Sequence of chain 1.A:
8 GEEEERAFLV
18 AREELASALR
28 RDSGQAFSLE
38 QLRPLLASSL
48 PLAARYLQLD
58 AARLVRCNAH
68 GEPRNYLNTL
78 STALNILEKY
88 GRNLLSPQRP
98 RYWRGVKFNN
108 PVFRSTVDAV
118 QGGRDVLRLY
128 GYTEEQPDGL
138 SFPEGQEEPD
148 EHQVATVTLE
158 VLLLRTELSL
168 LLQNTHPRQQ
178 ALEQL

Binding-site contacts:
Ligand atom CD1 contacts residue ILE83 of chain 1.A at 3.6 Å (hydrophobic).
Ligand atom CD2 contacts residue VAL109 of chain 1.A at 3.7 Å (hydrophobic).
Ligand atom CE contacts residue ASN90 of chain 1.A at 3.6 Å.
Ligand atom CB contacts residue WHL1 of chain 1.F at 3.0 Å.
Ligand atom O contacts residue PRO97 of chain 1.A at 3.6 Å.
Ligand atom O contacts residue ASN107 of chain 1.A at 3.5 Å (h-bond).
Ligand atom CB contacts residue VAL109 of chain 1.A at 3.7 Å (hydrophobic).
Ligand atom CD1 contacts residue TYR87 of chain 1.A at 3.5 Å (hydrophobic).
Ligand atom OD1 contacts residue ASN107 of chain 1.A at 3.7 Å.
Ligand atom CG contacts residue ASN107 of chain 1.A at 3.4 Å.
Ligand atom CZ3 contacts residue TYR87 of chain 1.A at 3.7 Å (hydrophobic).
Ligand atom C contacts residue TYR99 of chain 1.A at 3.7 Å (hydrophobic).
Ligand atom CG contacts residue LYS86 of chain 1.A at 3.7 Å.
Ligand atom CG contacts residue VAL109 of chain 1.A at 3.7 Å (hydrophobic).
Ligand atom O contacts residue WHL1 of chain 1.F at 3.2 Å.
Ligand atom O contacts residue VAL109 of chain 1.A at 3.3 Å.
Ligand atom CA contacts residue WHL1 of chain 1.F at 3.5 Å.
Ligand atom CB contacts residue ASN82 of chain 1.A at 3.4 Å.
Ligand atom CA contacts residue NH21 of chain 1.E at 2.5 Å.
Ligand atom O contacts residue LYS104 of chain 1.A at 3.2 Å (salt-bridge).
Ligand atom OD2 contacts residue LYS86 of chain 1.A at 2.7 Å (salt-bridge).
Ligand atom SD contacts residue ASN90 of chain 1.A at 3.5 Å (h-bond).
Ligand atom CB contacts residue NH21 of chain 1.E at 3.1 Å.
Ligand atom CA contacts residue WHL1 of chain 1.F at 3.4 Å.
Ligand atom C contacts residue NH21 of chain 1.E at 1.4 Å.
Ligand atom O contacts residue NH21 of chain 1.E at 2.2 Å (h-bond).
Ligand atom CH2 contacts residue LYS86 of chain 1.A at 3.4 Å.
Ligand atom CD2 contacts residue ASN107 of chain 1.A at 3.7 Å.
Ligand atom N contacts residue WHL1 of chain 1.F at 3.5 Å.
Ligand atom SG contacts residue WHL1 of chain 1.F at 1.8 Å.
Ligand atom CA contacts residue VAL109 of chain 1.A at 3.7 Å (hydrophobic).
Ligand atom O contacts residue TYR99 of chain 1.A at 2.8 Å (h-bond).
Ligand atom CG contacts residue LYS86 of chain 1.A at 3.2 Å.
Ligand atom OD2 contacts residue ASN107 of chain 1.A at 2.8 Å (h-bond).
Ligand atom CG1 contacts residue ASN82 of chain 1.A at 3.7 Å.
Ligand atom CD2 contacts residue PHE110 of chain 1.A at 3.6 Å (hydrophobic).
Ligand atom CZ2 contacts residue LYS86 of chain 1.A at 3.6 Å.
Ligand atom OD1 contacts residue LYS86 of chain 1.A at 3.7 Å.
Ligand atom CG contacts residue TYR99 of chain 1.A at 3.4 Å (hydrophobic).
Ligand atom CB contacts residue TYR87 of chain 1.A at 3.4 Å (hydrophobic).

The protein below binds the small molecule below.
Small molecule (SMILES): CC[C@H](C)[C@H](NC(=O)[C@H](C)NC(=O)[C@@H]1CCCN1C(=O)[C@@H](N)CC(=O)O)C(=O)N[C@H](C(=O)N[C@@H](CCC(N)=O)C(=O)N[C@@H](CS)C(=O)N[C@@H](C)C(=O)N[C@@H](CC1=c2ccccc2=NC1)C(=O)N[C@@H](C)C(=O)N[C@@H](C)C(=O)N[C@@H](CC(C)C)C(=O)N[C@@H](Cc1ccc(O)cc1)C(=O)N[C@@H](CS)C(=O)N[C@@H](CC(=O)O)C(=O)N[C@@H](CCSC)C(=O)N[C@H](C=O)CCC(N)=O)C(C)C